Sequence of chain 1.H:
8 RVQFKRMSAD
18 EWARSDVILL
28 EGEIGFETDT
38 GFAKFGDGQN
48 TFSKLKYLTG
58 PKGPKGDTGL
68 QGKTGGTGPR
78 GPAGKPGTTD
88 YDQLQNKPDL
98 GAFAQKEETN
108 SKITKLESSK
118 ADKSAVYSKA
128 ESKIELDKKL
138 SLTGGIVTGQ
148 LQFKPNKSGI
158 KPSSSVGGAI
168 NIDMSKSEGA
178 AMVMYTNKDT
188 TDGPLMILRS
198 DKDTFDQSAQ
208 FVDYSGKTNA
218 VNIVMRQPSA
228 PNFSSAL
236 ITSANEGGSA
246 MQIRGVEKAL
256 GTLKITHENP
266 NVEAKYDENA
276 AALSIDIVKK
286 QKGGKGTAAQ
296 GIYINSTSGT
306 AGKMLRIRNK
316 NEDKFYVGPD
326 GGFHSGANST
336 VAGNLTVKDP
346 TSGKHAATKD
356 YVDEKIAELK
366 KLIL

This protein binds this small molecule.
Small molecule (SMILES): CC(=O)N[C@@H]1[C@@H](O[C@@H]2O[C@H](C(=O)O)[C@@H](O[C@@H]3O[C@H](CO)[C@@H](O)[C@H](O[C@@H]4O[C@H](C(=O)O)[C@@H](O[C@@H]5O[C@H](CO)[C@@H](O)[C@H](O[C@@H]6O[C@H](C(=O)O)[C@@H](O[C@@H]7O[C@H](CO)[C@@H](O)[C@H](O[C@@H]8OC(C(=O)O)=C[C@H](O)[C@H]8O)[C@H]7NC(C)=O)[C@H](O)[C@H]6O)[C@H]5NC(C)=O)[C@H](O)[C@H]4O)[C@H]3NC(C)=O)[C@H](O)[C@H]2O)[C@H](O)[C@@H](CO)O[C@H]1O

Sequence of chain 1.G:
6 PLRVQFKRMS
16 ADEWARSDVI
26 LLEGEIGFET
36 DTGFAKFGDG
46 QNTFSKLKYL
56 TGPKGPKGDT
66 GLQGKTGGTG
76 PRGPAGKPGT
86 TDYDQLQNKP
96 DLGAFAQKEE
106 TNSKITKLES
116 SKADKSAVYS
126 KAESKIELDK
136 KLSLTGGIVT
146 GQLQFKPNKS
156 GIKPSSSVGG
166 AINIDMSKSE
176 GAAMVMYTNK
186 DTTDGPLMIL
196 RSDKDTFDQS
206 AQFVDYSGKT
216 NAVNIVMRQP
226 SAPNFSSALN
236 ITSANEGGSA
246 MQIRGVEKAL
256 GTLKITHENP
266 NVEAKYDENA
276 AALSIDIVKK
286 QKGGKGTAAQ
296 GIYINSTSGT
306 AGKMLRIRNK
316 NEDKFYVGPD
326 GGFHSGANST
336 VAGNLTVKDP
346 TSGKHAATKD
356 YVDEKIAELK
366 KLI

Sequence of chain 1.I:
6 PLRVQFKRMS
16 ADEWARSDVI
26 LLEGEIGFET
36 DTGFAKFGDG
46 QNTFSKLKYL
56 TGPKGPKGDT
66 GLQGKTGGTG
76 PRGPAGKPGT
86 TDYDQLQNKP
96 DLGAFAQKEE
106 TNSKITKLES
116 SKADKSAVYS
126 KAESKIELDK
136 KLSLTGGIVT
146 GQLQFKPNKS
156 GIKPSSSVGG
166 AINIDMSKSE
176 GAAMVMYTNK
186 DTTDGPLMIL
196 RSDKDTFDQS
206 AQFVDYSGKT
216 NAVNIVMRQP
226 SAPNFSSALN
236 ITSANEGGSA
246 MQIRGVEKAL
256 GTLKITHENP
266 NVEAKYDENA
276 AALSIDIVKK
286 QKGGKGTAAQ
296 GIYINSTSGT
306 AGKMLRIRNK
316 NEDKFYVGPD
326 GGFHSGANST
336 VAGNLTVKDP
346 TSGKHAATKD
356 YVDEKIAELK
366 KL

Binding-site contacts:
Ligand atom O2 contacts residue ARG249 of chain 1.H at 2.5 Å (salt-bridge).
Ligand atom O3 contacts residue SER160 of chain 1.H at 3.7 Å.
Ligand atom O4 contacts residue PHE208 of chain 1.H at 3.8 Å.
Ligand atom O6B contacts residue ASN219 of chain 1.G at 3.8 Å.
Ligand atom C8 contacts residue LYS259 of chain 1.G at 3.3 Å.
Ligand atom C4 contacts residue ASN219 of chain 1.G at 3.5 Å.
Ligand atom O3 contacts residue ARG196 of chain 1.I at 3.2 Å (salt-bridge).
Ligand atom C8 contacts residue PRO159 of chain 1.H at 3.0 Å (hydrophobic).
Ligand atom C2 contacts residue SER161 of chain 1.H at 3.8 Å.
Ligand atom C8 contacts residue ARG196 of chain 1.I at 3.4 Å.
Ligand atom O2 contacts residue ARG223 of chain 1.G at 3.6 Å.
Ligand atom O7 contacts residue THR261 of chain 1.G at 3.5 Å (h-bond).
Ligand atom O4 contacts residue ASN235 of chain 1.I at 3.2 Å (h-bond).
Ligand atom C2 contacts residue LYS259 of chain 1.G at 3.8 Å.
Ligand atom C7 contacts residue ARG196 of chain 1.I at 3.7 Å.
Ligand atom O4 contacts residue ASN219 of chain 1.G at 2.8 Å (h-bond).
Ligand atom C1 contacts residue LYS259 of chain 1.G at 3.6 Å.
Ligand atom O4 contacts residue VAL221 of chain 1.G at 3.3 Å.
Ligand atom O7 contacts residue ARG196 of chain 1.I at 3.2 Å (salt-bridge).
Ligand atom C7 contacts residue SER161 of chain 1.H at 3.8 Å.
Ligand atom C3 contacts residue SER160 of chain 1.H at 3.7 Å.
Ligand atom O1 contacts residue LYS259 of chain 1.G at 2.6 Å (salt-bridge).
Ligand atom C2 contacts residue SER160 of chain 1.H at 3.8 Å.
Ligand atom O3 contacts residue ARG249 of chain 1.H at 3.5 Å.
Ligand atom C7 contacts residue LYS259 of chain 1.G at 3.7 Å.
Ligand atom C1 contacts residue PHE230 of chain 1.I at 3.7 Å (hydrophobic).
Ligand atom O3 contacts residue THR237 of chain 1.I at 3.7 Å.
Ligand atom O3 contacts residue ARG223 of chain 1.G at 3.7 Å.
Ligand atom C8 contacts residue GLN247 of chain 1.H at 3.4 Å.
Ligand atom O7 contacts residue SER161 of chain 1.H at 2.9 Å (h-bond).
Ligand atom O2 contacts residue SER160 of chain 1.H at 2.7 Å (h-bond).
Ligand atom O7 contacts residue SER160 of chain 1.H at 3.7 Å.
Ligand atom C7 contacts residue THR237 of chain 1.I at 3.8 Å.
Ligand atom N2 contacts residue LYS259 of chain 1.G at 3.3 Å (salt-bridge).
Ligand atom O2 contacts residue SER161 of chain 1.H at 2.6 Å (h-bond).
Ligand atom C5 contacts residue PHE230 of chain 1.I at 3.5 Å (hydrophobic).
Ligand atom C5 contacts residue PHE208 of chain 1.H at 3.8 Å (hydrophobic).
Ligand atom O3 contacts residue SER162 of chain 1.H at 3.0 Å (h-bond).
Ligand atom C3 contacts residue ARG223 of chain 1.G at 3.7 Å.
Ligand atom C2 contacts residue ARG249 of chain 1.H at 3.3 Å.